Binding-site contacts:
Ligand atom C4 contacts residue ASN1134 of chain 1.A at 4.2 Å.
Ligand atom C3 contacts residue ASN1134 of chain 1.A at 3.8 Å.
Ligand atom O7 contacts residue ASN1134 of chain 1.A at 4.3 Å.
Ligand atom O6 contacts residue ILE1132 of chain 1.A at 4.0 Å.
Ligand atom C5 contacts residue ASN1134 of chain 1.A at 3.7 Å.
Ligand atom O6 contacts residue ASN1134 of chain 1.A at 4.2 Å.
Ligand atom C7 contacts residue ASN1134 of chain 1.A at 3.8 Å.
Ligand atom C1 contacts residue ASN1134 of chain 1.A at 1.4 Å.
Ligand atom O5 contacts residue ASN1134 of chain 1.A at 2.4 Å (h-bond).
Ligand atom N2 contacts residue ASN1134 of chain 1.A at 2.9 Å (h-bond).
Ligand atom C2 contacts residue ASN1134 of chain 1.A at 2.5 Å.

A protein and the small-molecule ligand that binds it are described below.
Small molecule (SMILES): CC(=O)N[C@@H]1[C@@H](O)[C@H](O)[C@@H](CO)O[C@H]1O

Sequence of chain 1.A:
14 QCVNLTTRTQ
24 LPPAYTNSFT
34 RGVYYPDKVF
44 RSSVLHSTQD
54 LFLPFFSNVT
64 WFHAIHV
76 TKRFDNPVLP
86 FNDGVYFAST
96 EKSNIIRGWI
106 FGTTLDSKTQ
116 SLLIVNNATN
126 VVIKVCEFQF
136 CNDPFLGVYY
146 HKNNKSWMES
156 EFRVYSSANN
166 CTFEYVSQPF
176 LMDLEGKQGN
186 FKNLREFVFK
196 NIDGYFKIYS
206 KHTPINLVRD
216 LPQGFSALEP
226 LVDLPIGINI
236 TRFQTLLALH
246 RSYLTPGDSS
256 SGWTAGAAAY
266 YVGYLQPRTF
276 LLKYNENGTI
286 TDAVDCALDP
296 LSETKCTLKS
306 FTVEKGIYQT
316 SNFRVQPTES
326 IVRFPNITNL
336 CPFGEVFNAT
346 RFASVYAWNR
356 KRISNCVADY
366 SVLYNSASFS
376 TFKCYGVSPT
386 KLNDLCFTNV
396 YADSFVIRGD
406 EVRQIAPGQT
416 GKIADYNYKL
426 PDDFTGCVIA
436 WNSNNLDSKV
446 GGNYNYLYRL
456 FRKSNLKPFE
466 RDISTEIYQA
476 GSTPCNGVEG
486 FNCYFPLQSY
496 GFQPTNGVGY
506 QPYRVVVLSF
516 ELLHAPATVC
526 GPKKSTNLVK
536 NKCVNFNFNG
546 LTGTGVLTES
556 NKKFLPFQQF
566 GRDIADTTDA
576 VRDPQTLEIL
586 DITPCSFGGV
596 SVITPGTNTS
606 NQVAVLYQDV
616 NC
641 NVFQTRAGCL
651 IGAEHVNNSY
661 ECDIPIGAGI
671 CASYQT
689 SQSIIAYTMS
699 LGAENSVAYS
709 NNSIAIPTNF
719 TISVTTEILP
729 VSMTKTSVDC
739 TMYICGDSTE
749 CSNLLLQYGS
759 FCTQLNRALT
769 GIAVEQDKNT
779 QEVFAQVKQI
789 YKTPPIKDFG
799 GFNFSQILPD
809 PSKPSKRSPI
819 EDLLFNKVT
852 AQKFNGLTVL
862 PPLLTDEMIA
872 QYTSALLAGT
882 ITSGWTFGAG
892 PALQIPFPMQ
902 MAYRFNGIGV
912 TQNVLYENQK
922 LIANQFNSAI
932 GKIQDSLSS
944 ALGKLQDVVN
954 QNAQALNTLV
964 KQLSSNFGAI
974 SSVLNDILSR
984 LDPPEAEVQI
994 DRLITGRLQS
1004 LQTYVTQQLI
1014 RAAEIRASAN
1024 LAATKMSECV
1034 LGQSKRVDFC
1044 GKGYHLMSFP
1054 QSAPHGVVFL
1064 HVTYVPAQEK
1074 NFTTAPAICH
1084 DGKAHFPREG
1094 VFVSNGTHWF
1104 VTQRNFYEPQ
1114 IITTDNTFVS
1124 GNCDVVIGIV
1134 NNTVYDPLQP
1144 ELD